This small molecule binds to this protein.
Small molecule (SMILES): CC(=O)N[C@@H]1[C@@H](O)[C@H](O)[C@@H](CO)O[C@H]1O

Sequence of chain 1.A:
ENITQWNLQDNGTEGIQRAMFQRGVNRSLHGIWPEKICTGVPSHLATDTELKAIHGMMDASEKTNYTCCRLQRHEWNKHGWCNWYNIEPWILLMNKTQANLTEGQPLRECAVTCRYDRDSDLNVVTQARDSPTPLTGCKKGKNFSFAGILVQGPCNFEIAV

Binding-site contacts:
Ligand atom C1 contacts residue ASN102 of chain 1.A at 1.4 Å.
Ligand atom C3 contacts residue ASN102 of chain 1.A at 3.8 Å.
Ligand atom C8 contacts residue LYS98 of chain 1.A at 3.6 Å.
Ligand atom C2 contacts residue ASN102 of chain 1.A at 2.5 Å.
Ligand atom C5 contacts residue ASN102 of chain 1.A at 3.6 Å.
Ligand atom C4 contacts residue ASN102 of chain 1.A at 4.2 Å.
Ligand atom C8 contacts residue LEU95 of chain 1.A at 3.9 Å (hydrophobic).
Ligand atom O7 contacts residue THR99 of chain 1.A at 4.3 Å.
Ligand atom N2 contacts residue LYS98 of chain 1.A at 3.5 Å.
Ligand atom O7 contacts residue ASN102 of chain 1.A at 3.6 Å.
Ligand atom O6 contacts residue LEU109 of chain 1.A at 3.9 Å.
Ligand atom N2 contacts residue ASN102 of chain 1.A at 2.9 Å (h-bond).
Ligand atom C2 contacts residue LYS98 of chain 1.A at 4.3 Å.
Ligand atom C7 contacts residue ASN102 of chain 1.A at 3.5 Å.
Ligand atom O5 contacts residue ASN102 of chain 1.A at 2.3 Å (h-bond).
Ligand atom C3 contacts residue LYS98 of chain 1.A at 4.1 Å.
Ligand atom C7 contacts residue LYS98 of chain 1.A at 4.0 Å.
Ligand atom C7 contacts residue THR99 of chain 1.A at 4.2 Å.
Ligand atom C8 contacts residue THR99 of chain 1.A at 3.3 Å.
Ligand atom C1 contacts residue LYS98 of chain 1.A at 3.8 Å.